Sequence of chain 1.B:
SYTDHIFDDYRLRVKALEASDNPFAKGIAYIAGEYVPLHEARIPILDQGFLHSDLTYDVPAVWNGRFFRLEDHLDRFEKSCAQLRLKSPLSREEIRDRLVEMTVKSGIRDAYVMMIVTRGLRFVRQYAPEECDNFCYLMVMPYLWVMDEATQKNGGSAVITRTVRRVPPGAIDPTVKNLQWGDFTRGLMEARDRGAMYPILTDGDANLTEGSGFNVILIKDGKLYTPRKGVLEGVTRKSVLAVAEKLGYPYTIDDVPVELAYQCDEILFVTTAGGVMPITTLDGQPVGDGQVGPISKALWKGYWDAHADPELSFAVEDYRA

Sequence of chain 1.C:
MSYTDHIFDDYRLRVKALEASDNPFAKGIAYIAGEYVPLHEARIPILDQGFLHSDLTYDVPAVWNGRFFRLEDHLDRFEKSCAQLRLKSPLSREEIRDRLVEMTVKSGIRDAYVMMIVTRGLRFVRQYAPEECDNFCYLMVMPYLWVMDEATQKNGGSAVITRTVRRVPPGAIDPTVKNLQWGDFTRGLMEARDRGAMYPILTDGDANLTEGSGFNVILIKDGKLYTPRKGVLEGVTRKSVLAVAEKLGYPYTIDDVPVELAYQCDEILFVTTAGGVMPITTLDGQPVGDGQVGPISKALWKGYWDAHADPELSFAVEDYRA

A small-molecule ligand and the protein it binds are described below.
Small molecule (SMILES): Nc1cccc(C(=O)O)c1

Binding-site contacts:
Ligand atom C3 contacts residue PRO174 of chain 1.B at 3.4 Å (hydrophobic).
Ligand atom O2' contacts residue PRO174 of chain 1.B at 3.8 Å.
Ligand atom C4 contacts residue ASP178 of chain 1.B at 3.7 Å.
Ligand atom C6 contacts residue PRO174 of chain 1.B at 4.3 Å (hydrophobic).
Ligand atom C4 contacts residue LYS234 of chain 1.B at 4.4 Å.
Ligand atom C4 contacts residue PRO174 of chain 1.B at 4.1 Å (hydrophobic).
Ligand atom N3 contacts residue LYS234 of chain 1.B at 3.3 Å (salt-bridge).
Ligand atom C3 contacts residue LYS234 of chain 1.B at 4.2 Å.
Ligand atom C1' contacts residue PRO174 of chain 1.B at 3.7 Å (hydrophobic).
Ligand atom C1' contacts residue GLY175 of chain 1.B at 4.2 Å.
Ligand atom N3 contacts residue PRO174 of chain 1.B at 3.6 Å.
Ligand atom C6 contacts residue ASP178 of chain 1.B at 3.3 Å.
Ligand atom O1' contacts residue PRO174 of chain 1.B at 4.0 Å.
Ligand atom C2 contacts residue PRO174 of chain 1.B at 3.4 Å (hydrophobic).
Ligand atom C1' contacts residue ARG191 of chain 1.C at 3.6 Å.
Ligand atom C5 contacts residue ASP178 of chain 1.B at 3.0 Å.
Ligand atom O1' contacts residue GLY175 of chain 1.B at 3.6 Å.
Ligand atom O1' contacts residue ARG191 of chain 1.C at 3.8 Å.
Ligand atom O2' contacts residue ARG191 of chain 1.C at 2.7 Å (salt-bridge).
Ligand atom C5 contacts residue THR180 of chain 1.B at 4.5 Å.
Ligand atom O2' contacts residue THR168 of chain 1.C at 4.5 Å.
Ligand atom C1 contacts residue PRO174 of chain 1.B at 3.9 Å (hydrophobic).